A protein and the small-molecule ligand that binds it are described below.
Small molecule (SMILES): CC(=O)N[C@H]1[C@H](O[C@H]2[C@H](O)[C@@H](NC(C)=O)CO[C@@H]2CO)O[C@H](CO)[C@@H](O)[C@@H]1O

Sequence of chain 3.F:
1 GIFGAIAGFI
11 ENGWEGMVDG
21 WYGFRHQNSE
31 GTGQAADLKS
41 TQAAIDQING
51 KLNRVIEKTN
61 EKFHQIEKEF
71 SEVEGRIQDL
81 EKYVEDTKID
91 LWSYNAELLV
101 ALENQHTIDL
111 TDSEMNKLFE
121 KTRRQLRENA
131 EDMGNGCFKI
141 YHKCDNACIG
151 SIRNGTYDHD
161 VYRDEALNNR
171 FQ

Sequence of chain 3.E:
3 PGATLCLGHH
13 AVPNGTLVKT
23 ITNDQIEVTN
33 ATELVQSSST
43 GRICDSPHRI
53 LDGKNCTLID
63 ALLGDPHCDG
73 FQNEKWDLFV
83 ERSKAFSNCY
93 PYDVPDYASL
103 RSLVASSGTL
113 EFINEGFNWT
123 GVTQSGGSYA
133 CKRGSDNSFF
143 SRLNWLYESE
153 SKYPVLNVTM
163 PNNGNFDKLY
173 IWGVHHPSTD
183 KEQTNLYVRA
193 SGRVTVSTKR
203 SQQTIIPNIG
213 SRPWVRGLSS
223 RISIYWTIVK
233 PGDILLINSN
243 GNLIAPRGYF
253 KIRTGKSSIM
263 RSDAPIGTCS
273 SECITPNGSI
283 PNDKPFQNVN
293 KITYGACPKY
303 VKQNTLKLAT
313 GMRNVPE

Binding-site contacts:
Ligand atom O7 contacts residue ASN279 of chain 3.E at 2.9 Å (h-bond).
Ligand atom C8 contacts residue ASN279 of chain 3.E at 4.4 Å.
Ligand atom C2 contacts residue VAL291 of chain 3.E at 4.0 Å (hydrophobic).
Ligand atom O5 contacts residue VAL291 of chain 3.E at 4.4 Å.
Ligand atom C5 contacts residue ASN292 of chain 3.E at 3.9 Å.
Ligand atom C8 contacts residue GLU69 of chain 3.F at 3.5 Å.
Ligand atom C8 contacts residue VAL291 of chain 3.E at 4.2 Å (hydrophobic).
Ligand atom C1 contacts residue ASN279 of chain 3.E at 1.4 Å.
Ligand atom C2 contacts residue ASN279 of chain 3.E at 2.5 Å.
Ligand atom C5 contacts residue ASN279 of chain 3.E at 3.6 Å.
Ligand atom N2 contacts residue ASN279 of chain 3.E at 2.9 Å (h-bond).
Ligand atom N2 contacts residue VAL291 of chain 3.E at 3.6 Å.
Ligand atom C6 contacts residue GLU69 of chain 3.F at 4.5 Å.
Ligand atom C1 contacts residue ASN292 of chain 3.E at 4.2 Å.
Ligand atom C6 contacts residue ASN292 of chain 3.E at 4.0 Å.
Ligand atom C8 contacts residue LYS293 of chain 3.E at 3.6 Å.
Ligand atom C7 contacts residue VAL291 of chain 3.E at 4.3 Å (hydrophobic).
Ligand atom C3 contacts residue ASN279 of chain 3.E at 3.8 Å.
Ligand atom C8 contacts residue SER39 of chain 3.E at 3.5 Å.
Ligand atom O5 contacts residue ASN292 of chain 3.E at 3.8 Å.
Ligand atom C4 contacts residue ASN279 of chain 3.E at 4.2 Å.
Ligand atom O5 contacts residue ASN279 of chain 3.E at 2.3 Å (h-bond).
Ligand atom C1 contacts residue VAL291 of chain 3.E at 3.5 Å (hydrophobic).
Ligand atom C5 contacts residue VAL291 of chain 3.E at 4.4 Å (hydrophobic).
Ligand atom C7 contacts residue ASN279 of chain 3.E at 3.1 Å.
Ligand atom C3 contacts residue VAL291 of chain 3.E at 4.2 Å (hydrophobic).